Sequence of chain 1.C:
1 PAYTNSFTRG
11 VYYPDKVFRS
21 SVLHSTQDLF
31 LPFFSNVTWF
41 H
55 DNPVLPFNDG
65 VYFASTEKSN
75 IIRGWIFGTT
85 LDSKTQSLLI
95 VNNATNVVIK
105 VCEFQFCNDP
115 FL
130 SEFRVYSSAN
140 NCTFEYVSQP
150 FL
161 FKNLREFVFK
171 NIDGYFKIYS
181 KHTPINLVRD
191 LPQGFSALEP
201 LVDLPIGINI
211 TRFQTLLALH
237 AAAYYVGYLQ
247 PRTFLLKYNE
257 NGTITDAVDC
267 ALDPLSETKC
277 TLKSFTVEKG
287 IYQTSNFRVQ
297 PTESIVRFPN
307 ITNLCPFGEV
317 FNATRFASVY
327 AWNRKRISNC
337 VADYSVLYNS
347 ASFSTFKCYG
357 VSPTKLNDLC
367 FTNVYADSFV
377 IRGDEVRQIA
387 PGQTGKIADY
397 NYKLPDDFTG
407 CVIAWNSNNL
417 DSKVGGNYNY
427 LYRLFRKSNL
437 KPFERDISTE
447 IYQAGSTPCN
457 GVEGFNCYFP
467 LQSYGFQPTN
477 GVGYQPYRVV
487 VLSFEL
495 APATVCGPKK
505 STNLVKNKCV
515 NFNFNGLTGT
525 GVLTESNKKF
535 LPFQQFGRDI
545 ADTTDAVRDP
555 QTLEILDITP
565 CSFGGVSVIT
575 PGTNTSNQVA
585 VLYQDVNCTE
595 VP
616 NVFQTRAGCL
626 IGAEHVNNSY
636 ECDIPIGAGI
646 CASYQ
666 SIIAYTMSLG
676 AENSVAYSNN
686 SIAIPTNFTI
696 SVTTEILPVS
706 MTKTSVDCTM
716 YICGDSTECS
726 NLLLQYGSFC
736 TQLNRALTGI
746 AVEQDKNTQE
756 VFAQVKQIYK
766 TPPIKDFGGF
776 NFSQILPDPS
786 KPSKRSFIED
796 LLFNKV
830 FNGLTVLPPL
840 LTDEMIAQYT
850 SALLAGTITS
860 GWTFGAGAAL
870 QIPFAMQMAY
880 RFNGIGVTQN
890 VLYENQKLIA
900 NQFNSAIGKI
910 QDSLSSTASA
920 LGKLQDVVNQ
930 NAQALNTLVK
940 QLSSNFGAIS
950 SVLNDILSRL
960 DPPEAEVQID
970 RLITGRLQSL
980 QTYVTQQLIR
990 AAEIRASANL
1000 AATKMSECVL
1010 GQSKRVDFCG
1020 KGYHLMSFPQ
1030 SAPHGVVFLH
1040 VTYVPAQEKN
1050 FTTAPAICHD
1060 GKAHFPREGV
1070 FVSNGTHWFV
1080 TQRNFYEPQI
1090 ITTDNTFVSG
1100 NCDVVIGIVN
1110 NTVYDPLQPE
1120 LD

A protein and the small-molecule ligand that binds it are described below.
Small molecule (SMILES): CC(=O)N[C@@H]1[C@@H](O)[C@H](O)[C@@H](CO)O[C@H]1O

Binding-site contacts:
Ligand atom C6 contacts residue TYR3 of chain 1.C at 4.0 Å (hydrophobic).
Ligand atom C5 contacts residue ASN36 of chain 1.C at 3.7 Å.
Ligand atom N2 contacts residue ASN36 of chain 1.C at 2.9 Å (h-bond).
Ligand atom C1 contacts residue TYR3 of chain 1.C at 4.1 Å (hydrophobic).
Ligand atom C5 contacts residue TYR3 of chain 1.C at 4.3 Å (hydrophobic).
Ligand atom C3 contacts residue ASN36 of chain 1.C at 3.8 Å.
Ligand atom C2 contacts residue ASN36 of chain 1.C at 2.5 Å.
Ligand atom C8 contacts residue ASN36 of chain 1.C at 4.3 Å.
Ligand atom C7 contacts residue ASN36 of chain 1.C at 3.1 Å.
Ligand atom O7 contacts residue ASN36 of chain 1.C at 2.9 Å (h-bond).
Ligand atom C1 contacts residue ASN36 of chain 1.C at 1.4 Å.
Ligand atom C4 contacts residue ASN36 of chain 1.C at 4.2 Å.
Ligand atom O5 contacts residue TYR3 of chain 1.C at 3.3 Å.
Ligand atom O5 contacts residue ASN36 of chain 1.C at 2.4 Å (h-bond).
Ligand atom O6 contacts residue TYR3 of chain 1.C at 3.2 Å.